A protein and the small-molecule ligand that binds it are described below.
Small molecule (SMILES): NCCCCCN

Binding-site contacts:
Ligand atom C2 contacts residue ASP245 of chain 1.B at 3.9 Å.
Ligand atom C1 contacts residue PHE246 of chain 1.B at 4.4 Å (hydrophobic).
Ligand atom C4 contacts residue SER247 of chain 1.B at 4.3 Å.
Ligand atom NE2 contacts residue ASP245 of chain 1.B at 4.5 Å.
Ligand atom C3 contacts residue SER247 of chain 1.B at 4.4 Å.
Ligand atom NE2 contacts residue GLN244 of chain 1.B at 3.7 Å.
Ligand atom C1 contacts residue ASP245 of chain 1.B at 3.6 Å.
Ligand atom NE2 contacts residue SER247 of chain 1.B at 4.1 Å.
Ligand atom NE2 contacts residue PHE246 of chain 1.B at 3.9 Å.
Ligand atom C1 contacts residue GLN244 of chain 1.B at 3.9 Å.
Ligand atom C2 contacts residue SER247 of chain 1.B at 3.4 Å.
Ligand atom C1 contacts residue SER247 of chain 1.B at 4.3 Å.

Sequence of chain 1.B:
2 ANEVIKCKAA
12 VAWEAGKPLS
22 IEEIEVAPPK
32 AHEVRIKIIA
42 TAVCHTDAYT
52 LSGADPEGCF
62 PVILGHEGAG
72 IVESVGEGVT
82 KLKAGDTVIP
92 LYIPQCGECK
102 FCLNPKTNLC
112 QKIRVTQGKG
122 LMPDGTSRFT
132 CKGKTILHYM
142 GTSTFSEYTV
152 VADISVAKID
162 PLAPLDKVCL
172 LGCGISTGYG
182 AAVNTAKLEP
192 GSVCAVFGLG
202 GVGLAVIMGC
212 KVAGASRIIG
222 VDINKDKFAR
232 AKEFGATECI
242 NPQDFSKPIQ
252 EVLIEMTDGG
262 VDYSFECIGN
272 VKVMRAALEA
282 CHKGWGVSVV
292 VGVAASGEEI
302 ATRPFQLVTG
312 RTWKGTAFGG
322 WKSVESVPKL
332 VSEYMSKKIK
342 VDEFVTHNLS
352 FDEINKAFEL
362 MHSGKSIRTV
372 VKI